Sequence of chain 1.A:
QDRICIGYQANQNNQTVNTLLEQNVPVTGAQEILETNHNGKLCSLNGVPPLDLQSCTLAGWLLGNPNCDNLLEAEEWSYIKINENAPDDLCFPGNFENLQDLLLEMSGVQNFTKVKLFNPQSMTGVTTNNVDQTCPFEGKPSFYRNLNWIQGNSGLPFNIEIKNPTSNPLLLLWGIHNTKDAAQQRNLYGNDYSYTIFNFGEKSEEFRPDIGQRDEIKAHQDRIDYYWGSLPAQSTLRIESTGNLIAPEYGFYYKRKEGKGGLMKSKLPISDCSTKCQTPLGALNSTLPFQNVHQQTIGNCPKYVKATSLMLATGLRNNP

Binding-site contacts:
Ligand atom C5 contacts residue ASN14 of chain 1.A at 3.8 Å.
Ligand atom C3 contacts residue ASN14 of chain 1.A at 3.7 Å.
Ligand atom C8 contacts residue GLN12 of chain 1.A at 4.1 Å.
Ligand atom C2 contacts residue ASN14 of chain 1.A at 2.4 Å.
Ligand atom O7 contacts residue ASN14 of chain 1.A at 2.5 Å (h-bond).
Ligand atom C1 contacts residue ASN14 of chain 1.A at 1.4 Å.
Ligand atom C4 contacts residue ASN14 of chain 1.A at 4.3 Å.
Ligand atom C8 contacts residue ASN14 of chain 1.A at 2.7 Å.
Ligand atom C7 contacts residue ASN14 of chain 1.A at 2.5 Å.
Ligand atom N2 contacts residue ASN14 of chain 1.A at 2.6 Å (h-bond).
Ligand atom O5 contacts residue ASN14 of chain 1.A at 2.6 Å (h-bond).

A small-molecule ligand and the protein it binds are described below.
Small molecule (SMILES): CC(=O)N[C@@H]1[C@@H](O)[C@H](O)[C@@H](CO)O[C@H]1O